Sequence of chain 1.B:
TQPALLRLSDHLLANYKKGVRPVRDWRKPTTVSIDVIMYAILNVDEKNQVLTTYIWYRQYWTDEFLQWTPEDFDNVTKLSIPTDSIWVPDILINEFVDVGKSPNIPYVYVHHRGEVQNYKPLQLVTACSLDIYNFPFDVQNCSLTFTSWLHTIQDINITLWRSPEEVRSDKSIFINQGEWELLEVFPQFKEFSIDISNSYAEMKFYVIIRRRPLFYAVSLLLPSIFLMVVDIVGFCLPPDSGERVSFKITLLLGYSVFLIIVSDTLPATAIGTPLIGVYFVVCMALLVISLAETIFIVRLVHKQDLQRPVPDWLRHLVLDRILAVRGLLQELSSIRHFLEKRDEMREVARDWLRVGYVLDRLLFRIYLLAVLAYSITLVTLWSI

Sequence of chain 1.D:
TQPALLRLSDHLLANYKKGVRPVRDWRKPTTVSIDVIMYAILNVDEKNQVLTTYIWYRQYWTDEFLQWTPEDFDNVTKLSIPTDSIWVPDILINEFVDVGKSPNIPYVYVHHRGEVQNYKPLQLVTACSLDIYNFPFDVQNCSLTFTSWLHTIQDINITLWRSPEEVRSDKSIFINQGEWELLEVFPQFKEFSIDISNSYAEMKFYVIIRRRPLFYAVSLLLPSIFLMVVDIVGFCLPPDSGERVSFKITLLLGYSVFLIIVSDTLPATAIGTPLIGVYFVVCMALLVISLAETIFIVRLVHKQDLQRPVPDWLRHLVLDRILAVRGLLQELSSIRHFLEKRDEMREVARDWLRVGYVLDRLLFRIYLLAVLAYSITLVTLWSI

Binding-site contacts:
Ligand atom C18 contacts residue TRP260 of chain 1.B at 3.8 Å (hydrophobic).
Ligand atom C19 contacts residue TYR311 of chain 1.B at 4.2 Å (hydrophobic).
Ligand atom C06 contacts residue TYR230 of chain 1.D at 3.6 Å (hydrophobic).
Ligand atom C13 contacts residue TRP167 of chain 1.D at 3.4 Å (hydrophobic).
Ligand atom C11 contacts residue ILE148 of chain 1.D at 3.5 Å (hydrophobic).
Ligand atom C22 contacts residue ASN205 of chain 1.B at 4.0 Å.
Ligand atom C10 contacts residue ARG169 of chain 1.D at 3.5 Å.
Ligand atom C12 contacts residue TRP167 of chain 1.D at 3.3 Å (hydrophobic).
Ligand atom C11 contacts residue ASP146 of chain 1.D at 3.4 Å.
Ligand atom C16 contacts residue TRP260 of chain 1.B at 3.4 Å (hydrophobic).
Ligand atom C14 contacts residue ARG169 of chain 1.D at 3.5 Å.
Ligand atom C08 contacts residue TYR230 of chain 1.D at 4.2 Å (hydrophobic).
Ligand atom C10 contacts residue ASP146 of chain 1.D at 4.2 Å.
Ligand atom C12 contacts residue ARG169 of chain 1.D at 3.5 Å.
Ligand atom C14 contacts residue ILE148 of chain 1.D at 3.5 Å (hydrophobic).
Ligand atom C14 contacts residue ASP146 of chain 1.D at 4.1 Å.
Ligand atom C12 contacts residue ILE148 of chain 1.D at 4.0 Å (hydrophobic).
Ligand atom C06 contacts residue TRP167 of chain 1.D at 3.8 Å (hydrophobic).
Ligand atom C20 contacts residue TRP167 of chain 1.D at 3.8 Å (hydrophobic).
Ligand atom C10 contacts residue ILE148 of chain 1.D at 3.5 Å (hydrophobic).
Ligand atom C08 contacts residue ARG169 of chain 1.D at 4.1 Å.
Ligand atom C04 contacts residue TRP167 of chain 1.D at 3.8 Å (hydrophobic).
Ligand atom C13 contacts residue ARG169 of chain 1.D at 3.7 Å.
Ligand atom C03 contacts residue ARG169 of chain 1.D at 4.2 Å.
Ligand atom C01 contacts residue ARG169 of chain 1.D at 3.7 Å.
Ligand atom C09 contacts residue ARG169 of chain 1.D at 3.8 Å.
Ligand atom O07 contacts residue TRP167 of chain 1.D at 4.1 Å.
Ligand atom C21 contacts residue TRP167 of chain 1.D at 4.1 Å (hydrophobic).
Ligand atom C22 contacts residue TRP260 of chain 1.B at 3.7 Å (hydrophobic).
Ligand atom C02 contacts residue ILE305 of chain 1.B at 4.1 Å (hydrophobic).
Ligand atom C11 contacts residue ARG169 of chain 1.D at 3.3 Å.
Ligand atom N05 contacts residue TRP167 of chain 1.D at 3.5 Å.
Ligand atom N17 contacts residue TRP260 of chain 1.B at 2.9 Å (h-bond).
Ligand atom C18 contacts residue TYR311 of chain 1.B at 3.5 Å (hydrophobic).
Ligand atom O07 contacts residue TRP260 of chain 1.B at 4.1 Å.
Ligand atom C22 contacts residue SER259 of chain 1.B at 4.1 Å.
Ligand atom O07 contacts residue TYR230 of chain 1.D at 3.2 Å.
Ligand atom C15 contacts residue TRP167 of chain 1.D at 3.8 Å (hydrophobic).
Ligand atom C16 contacts residue TYR230 of chain 1.D at 3.9 Å (hydrophobic).
Ligand atom C21 contacts residue ASN205 of chain 1.B at 3.6 Å.

A protein and the small-molecule ligand that binds it are described below.
Small molecule (SMILES): O=C1c2cccc3c2[C@H](CCC3)CN1[C@@H]1CN2CCC1CC2